A protein and the small-molecule ligand that binds it are described below.
Small molecule (SMILES): N[C@@H](Cc1ccccc1)C(=O)NCC=O

Sequence of chain 7.OA:
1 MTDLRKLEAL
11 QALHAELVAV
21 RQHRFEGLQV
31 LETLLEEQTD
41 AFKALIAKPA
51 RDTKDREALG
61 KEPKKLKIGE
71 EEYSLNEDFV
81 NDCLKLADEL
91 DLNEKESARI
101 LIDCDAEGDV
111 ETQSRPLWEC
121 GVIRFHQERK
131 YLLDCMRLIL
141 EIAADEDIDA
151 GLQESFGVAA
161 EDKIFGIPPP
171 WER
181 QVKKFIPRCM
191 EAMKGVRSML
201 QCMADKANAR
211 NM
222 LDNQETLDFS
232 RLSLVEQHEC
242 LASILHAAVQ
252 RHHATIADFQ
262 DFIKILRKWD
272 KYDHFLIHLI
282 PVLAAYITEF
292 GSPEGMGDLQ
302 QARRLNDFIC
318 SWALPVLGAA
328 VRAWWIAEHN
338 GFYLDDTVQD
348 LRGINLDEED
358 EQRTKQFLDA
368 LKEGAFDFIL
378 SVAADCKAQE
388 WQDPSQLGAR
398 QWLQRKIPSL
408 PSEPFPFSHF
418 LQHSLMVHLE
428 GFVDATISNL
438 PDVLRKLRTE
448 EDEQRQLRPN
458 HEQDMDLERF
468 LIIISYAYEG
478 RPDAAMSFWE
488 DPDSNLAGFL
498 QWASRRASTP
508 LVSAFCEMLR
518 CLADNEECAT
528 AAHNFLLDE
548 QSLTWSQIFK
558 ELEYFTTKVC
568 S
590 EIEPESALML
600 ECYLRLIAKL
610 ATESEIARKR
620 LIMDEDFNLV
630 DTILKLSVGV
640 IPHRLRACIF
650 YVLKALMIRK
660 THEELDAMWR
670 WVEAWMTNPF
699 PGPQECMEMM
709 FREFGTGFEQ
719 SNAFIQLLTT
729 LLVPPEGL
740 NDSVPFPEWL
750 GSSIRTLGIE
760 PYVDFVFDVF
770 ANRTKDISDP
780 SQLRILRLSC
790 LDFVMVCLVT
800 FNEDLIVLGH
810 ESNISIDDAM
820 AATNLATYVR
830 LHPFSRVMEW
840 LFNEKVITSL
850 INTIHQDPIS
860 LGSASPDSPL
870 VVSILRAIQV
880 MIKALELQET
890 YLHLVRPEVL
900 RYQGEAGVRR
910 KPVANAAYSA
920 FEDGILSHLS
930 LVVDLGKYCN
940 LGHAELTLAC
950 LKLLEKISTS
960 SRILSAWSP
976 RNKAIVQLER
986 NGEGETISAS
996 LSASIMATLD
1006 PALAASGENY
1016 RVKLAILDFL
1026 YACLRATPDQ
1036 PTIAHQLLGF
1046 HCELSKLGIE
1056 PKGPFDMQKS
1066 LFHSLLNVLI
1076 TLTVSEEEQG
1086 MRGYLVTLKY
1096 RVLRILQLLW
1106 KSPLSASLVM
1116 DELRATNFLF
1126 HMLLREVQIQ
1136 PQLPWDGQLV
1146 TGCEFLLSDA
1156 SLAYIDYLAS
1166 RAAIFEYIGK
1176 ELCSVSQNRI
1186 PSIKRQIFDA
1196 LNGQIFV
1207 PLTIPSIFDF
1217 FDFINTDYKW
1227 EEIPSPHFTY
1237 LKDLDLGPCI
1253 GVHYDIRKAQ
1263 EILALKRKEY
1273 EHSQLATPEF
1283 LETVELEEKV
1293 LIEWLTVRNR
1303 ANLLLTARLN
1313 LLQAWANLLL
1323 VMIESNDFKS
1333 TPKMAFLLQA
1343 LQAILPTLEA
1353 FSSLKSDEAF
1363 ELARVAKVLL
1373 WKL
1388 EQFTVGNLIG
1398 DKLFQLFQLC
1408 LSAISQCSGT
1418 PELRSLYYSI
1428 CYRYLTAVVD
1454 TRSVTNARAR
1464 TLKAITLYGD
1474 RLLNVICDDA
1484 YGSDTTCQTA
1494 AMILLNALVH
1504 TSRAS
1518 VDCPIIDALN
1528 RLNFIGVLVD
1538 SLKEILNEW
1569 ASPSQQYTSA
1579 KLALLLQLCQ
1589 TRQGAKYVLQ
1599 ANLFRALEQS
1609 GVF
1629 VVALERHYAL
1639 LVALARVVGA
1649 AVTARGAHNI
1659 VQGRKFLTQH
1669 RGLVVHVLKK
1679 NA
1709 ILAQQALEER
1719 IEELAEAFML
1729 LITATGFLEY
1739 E

Binding-site contacts:
Ligand atom O contacts residue ASN492 of chain 7.OA at 4.2 Å.
Ligand atom CE1 contacts residue PHE496 of chain 7.OA at 3.6 Å (hydrophobic).
Ligand atom CB contacts residue ASN492 of chain 7.OA at 3.8 Å.
Ligand atom CD2 contacts residue ARG442 of chain 7.OA at 3.5 Å.
Ligand atom CD1 contacts residue PHE496 of chain 7.OA at 3.7 Å (hydrophobic).
Ligand atom CG contacts residue GLY495 of chain 7.OA at 4.4 Å.
Ligand atom CA contacts residue ARG442 of chain 7.OA at 3.6 Å.
Ligand atom CB contacts residue GLY495 of chain 7.OA at 3.9 Å.
Ligand atom N contacts residue ASN492 of chain 7.OA at 3.3 Å (h-bond).
Ligand atom CA contacts residue ASN492 of chain 7.OA at 3.3 Å.
Ligand atom C contacts residue ASN492 of chain 7.OA at 4.0 Å.
Ligand atom CE2 contacts residue ARG442 of chain 7.OA at 3.6 Å.
Ligand atom CD1 contacts residue PRO438 of chain 7.OA at 4.4 Å (hydrophobic).
Ligand atom CD2 contacts residue PRO438 of chain 7.OA at 4.4 Å (hydrophobic).
Ligand atom CZ contacts residue PRO438 of chain 7.OA at 3.4 Å (hydrophobic).
Ligand atom N contacts residue ARG442 of chain 7.OA at 4.2 Å.
Ligand atom CE1 contacts residue PRO438 of chain 7.OA at 3.8 Å (hydrophobic).
Ligand atom CE1 contacts residue ILE434 of chain 7.OA at 3.9 Å (hydrophobic).
Ligand atom O contacts residue PRO438 of chain 7.OA at 4.0 Å.
Ligand atom CG contacts residue PHE496 of chain 7.OA at 4.0 Å (hydrophobic).
Ligand atom CG contacts residue ASN492 of chain 7.OA at 4.3 Å.
Ligand atom CB contacts residue PHE496 of chain 7.OA at 3.9 Å (hydrophobic).
Ligand atom C contacts residue ARG442 of chain 7.OA at 4.4 Å.
Ligand atom CE2 contacts residue PRO438 of chain 7.OA at 3.7 Å (hydrophobic).
Ligand atom CD1 contacts residue ASN492 of chain 7.OA at 3.9 Å.
Ligand atom CZ contacts residue PHE496 of chain 7.OA at 3.9 Å (hydrophobic).
Ligand atom CD1 contacts residue ILE434 of chain 7.OA at 4.1 Å (hydrophobic).
Ligand atom N contacts residue SER491 of chain 7.OA at 4.1 Å.
Ligand atom O contacts residue ARG442 of chain 7.OA at 4.3 Å.